This small molecule binds to this protein.
Small molecule (SMILES): Cc1ncc(COP(=O)(O)O)c(CN[C@@H](CO)C(=O)O)c1O

Sequence of chain 1.B:
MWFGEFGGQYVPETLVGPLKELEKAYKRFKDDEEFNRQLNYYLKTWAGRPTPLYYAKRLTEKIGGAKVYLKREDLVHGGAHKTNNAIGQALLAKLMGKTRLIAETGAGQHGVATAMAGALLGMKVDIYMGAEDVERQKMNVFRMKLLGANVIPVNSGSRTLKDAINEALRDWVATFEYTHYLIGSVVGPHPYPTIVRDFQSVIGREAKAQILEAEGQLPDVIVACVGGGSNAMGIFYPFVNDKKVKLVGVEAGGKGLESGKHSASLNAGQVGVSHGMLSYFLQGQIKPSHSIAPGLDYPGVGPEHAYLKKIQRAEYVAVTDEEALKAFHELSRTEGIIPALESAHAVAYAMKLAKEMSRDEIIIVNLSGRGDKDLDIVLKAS

Binding-site contacts:
Ligand atom O1P contacts residue GLY227 of chain 1.B at 2.8 Å (h-bond).
Ligand atom C contacts residue THR105 of chain 1.B at 3.4 Å.
Ligand atom OG contacts residue GLY298 of chain 1.B at 3.6 Å.
Ligand atom O contacts residue HIS110 of chain 1.B at 3.6 Å.
Ligand atom O2P contacts residue SER230 of chain 1.B at 3.2 Å (h-bond).
Ligand atom OXT contacts residue HIS110 of chain 1.B at 2.9 Å (h-bond).
Ligand atom C6 contacts residue SER371 of chain 1.B at 3.5 Å.
Ligand atom O3P contacts residue GLY229 of chain 1.B at 3.4 Å (h-bond).
Ligand atom OXT contacts residue ALA107 of chain 1.B at 3.7 Å.
Ligand atom O1P contacts residue GLY228 of chain 1.B at 3.4 Å (h-bond).
Ligand atom OG contacts residue ASP300 of chain 1.B at 2.9 Å (salt-bridge).
Ligand atom O3P contacts residue SER185 of chain 1.B at 2.7 Å (h-bond).
Ligand atom O3P contacts residue LYS82 of chain 1.B at 3.3 Å (salt-bridge).
Ligand atom CA contacts residue LYS82 of chain 1.B at 3.7 Å.
Ligand atom O3P contacts residue SER230 of chain 1.B at 2.6 Å (h-bond).
Ligand atom O1P contacts residue GLY229 of chain 1.B at 2.8 Å (h-bond).
Ligand atom C4A contacts residue LYS82 of chain 1.B at 3.5 Å.
Ligand atom OG contacts residue GLY106 of chain 1.B at 3.4 Å.
Ligand atom N1 contacts residue GLU345 of chain 1.B at 3.4 Å.
Ligand atom O1P contacts residue SER230 of chain 1.B at 3.5 Å (h-bond).
Ligand atom OXT contacts residue GLY108 of chain 1.B at 3.5 Å (h-bond).
Ligand atom P contacts residue SER230 of chain 1.B at 3.4 Å.
Ligand atom N contacts residue GLY298 of chain 1.B at 3.7 Å.
Ligand atom N1 contacts residue SER371 of chain 1.B at 2.8 Å (h-bond).
Ligand atom OXT contacts residue THR105 of chain 1.B at 3.4 Å (h-bond).
Ligand atom O contacts residue THR105 of chain 1.B at 2.6 Å (h-bond).
Ligand atom CB contacts residue ASP300 of chain 1.B at 3.5 Å.
Ligand atom O contacts residue GLY106 of chain 1.B at 2.9 Å (h-bond).
Ligand atom O4P contacts residue LYS82 of chain 1.B at 3.4 Å (salt-bridge).
Ligand atom C6 contacts residue GLU345 of chain 1.B at 3.6 Å.
Ligand atom N contacts residue LYS82 of chain 1.B at 3.5 Å.
Ligand atom O2P contacts residue HIS81 of chain 1.B at 3.0 Å (h-bond).
Ligand atom C contacts residue HIS110 of chain 1.B at 3.6 Å.
Ligand atom C4A contacts residue GLY298 of chain 1.B at 3.2 Å.
Ligand atom C5A contacts residue GLY298 of chain 1.B at 3.5 Å.
Ligand atom P contacts residue GLY229 of chain 1.B at 3.6 Å.
Ligand atom OXT contacts residue GLN109 of chain 1.B at 3.0 Å (h-bond).
Ligand atom OG contacts residue ALA107 of chain 1.B at 2.8 Å (h-bond).
Ligand atom O3 contacts residue GLN109 of chain 1.B at 3.4 Å.
Ligand atom O2P contacts residue ASN231 of chain 1.B at 2.9 Å (h-bond).